A protein and the small-molecule ligand that binds it are described below.
Small molecule (SMILES): Nc1cc(N)c2c(=O)[nH][nH]c(=O)c2c1

Sequence of chain 2.A:
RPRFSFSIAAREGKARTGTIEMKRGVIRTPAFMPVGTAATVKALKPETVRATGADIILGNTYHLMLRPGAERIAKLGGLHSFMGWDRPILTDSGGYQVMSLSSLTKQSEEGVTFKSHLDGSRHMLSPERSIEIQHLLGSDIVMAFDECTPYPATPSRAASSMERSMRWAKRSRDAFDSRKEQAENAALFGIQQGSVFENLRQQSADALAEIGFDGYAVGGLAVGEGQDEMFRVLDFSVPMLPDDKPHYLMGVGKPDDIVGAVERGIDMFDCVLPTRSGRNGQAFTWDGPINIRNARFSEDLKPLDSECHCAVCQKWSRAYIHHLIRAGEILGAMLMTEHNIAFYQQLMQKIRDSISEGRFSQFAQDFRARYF

Binding-site contacts:
Ligand atom C6 contacts residue TYR106 of chain 2.A at 3.8 Å (hydrophobic).
Ligand atom C4 contacts residue MET260 of chain 2.A at 4.0 Å (hydrophobic).
Ligand atom O11 contacts residue GLY230 of chain 2.A at 2.6 Å (h-bond).
Ligand atom O11 contacts residue GLN203 of chain 2.A at 3.0 Å (h-bond).
Ligand atom N12 contacts residue GLN203 of chain 2.A at 3.6 Å.
Ligand atom C6 contacts residue MET260 of chain 2.A at 3.9 Å (hydrophobic).
Ligand atom C7 contacts residue TYR106 of chain 2.A at 3.8 Å (hydrophobic).
Ligand atom N12 contacts residue CYS158 of chain 2.A at 4.1 Å.
Ligand atom C6 contacts residue GLY261 of chain 2.A at 4.0 Å.
Ligand atom C10 contacts residue GLN203 of chain 2.A at 3.7 Å.
Ligand atom C8 contacts residue TYR106 of chain 2.A at 4.1 Å (hydrophobic).
Ligand atom C9 contacts residue CYS158 of chain 2.A at 4.1 Å (hydrophobic).
Ligand atom O11 contacts residue GLY229 of chain 2.A at 3.3 Å.
Ligand atom C10 contacts residue CYS158 of chain 2.A at 3.8 Å (hydrophobic).
Ligand atom O3 contacts residue MET260 of chain 2.A at 3.5 Å.
Ligand atom C10 contacts residue GLY229 of chain 2.A at 3.9 Å.
Ligand atom C2 contacts residue MET260 of chain 2.A at 3.6 Å (hydrophobic).
Ligand atom C4 contacts residue TYR106 of chain 2.A at 3.7 Å (hydrophobic).
Ligand atom C9 contacts residue TYR106 of chain 2.A at 3.9 Å (hydrophobic).
Ligand atom C9 contacts residue MET260 of chain 2.A at 4.2 Å (hydrophobic).
Ligand atom C8 contacts residue CYS158 of chain 2.A at 4.0 Å (hydrophobic).
Ligand atom N1 contacts residue MET260 of chain 2.A at 4.0 Å.
Ligand atom N13 contacts residue GLY261 of chain 2.A at 4.1 Å.
Ligand atom N14 contacts residue TYR106 of chain 2.A at 3.8 Å.
Ligand atom C10 contacts residue ASP156 of chain 2.A at 3.7 Å.
Ligand atom N1 contacts residue ILE201 of chain 2.A at 4.0 Å.
Ligand atom O11 contacts residue CYS158 of chain 2.A at 3.3 Å (h-bond).
Ligand atom C7 contacts residue MET260 of chain 2.A at 3.8 Å (hydrophobic).
Ligand atom C5 contacts residue MET260 of chain 2.A at 4.0 Å (hydrophobic).
Ligand atom N1 contacts residue ASP156 of chain 2.A at 3.0 Å (salt-bridge).
Ligand atom C5 contacts residue TYR106 of chain 2.A at 3.7 Å (hydrophobic).
Ligand atom C8 contacts residue GLY230 of chain 2.A at 3.8 Å.
Ligand atom C7 contacts residue LEU231 of chain 2.A at 3.9 Å (hydrophobic).
Ligand atom N12 contacts residue ASP156 of chain 2.A at 2.7 Å (salt-bridge).
Ligand atom C2 contacts residue TYR106 of chain 2.A at 3.7 Å (hydrophobic).
Ligand atom N13 contacts residue MET260 of chain 2.A at 3.4 Å (h-bond).
Ligand atom N13 contacts residue LEU231 of chain 2.A at 2.8 Å (h-bond).
Ligand atom C10 contacts residue GLY230 of chain 2.A at 3.7 Å.
Ligand atom O3 contacts residue TYR106 of chain 2.A at 3.5 Å.
Ligand atom O11 contacts residue ASP156 of chain 2.A at 3.9 Å.